Sequence of chain 1.A:
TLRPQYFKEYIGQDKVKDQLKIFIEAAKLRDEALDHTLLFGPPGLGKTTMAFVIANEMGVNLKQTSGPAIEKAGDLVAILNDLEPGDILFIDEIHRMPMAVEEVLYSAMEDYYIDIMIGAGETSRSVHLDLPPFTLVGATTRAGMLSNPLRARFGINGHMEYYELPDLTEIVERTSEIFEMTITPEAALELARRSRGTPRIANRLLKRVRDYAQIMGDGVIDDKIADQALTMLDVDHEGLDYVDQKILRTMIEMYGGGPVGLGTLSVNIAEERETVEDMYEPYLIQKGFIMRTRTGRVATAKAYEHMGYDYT

Sequence of chain 1.F:
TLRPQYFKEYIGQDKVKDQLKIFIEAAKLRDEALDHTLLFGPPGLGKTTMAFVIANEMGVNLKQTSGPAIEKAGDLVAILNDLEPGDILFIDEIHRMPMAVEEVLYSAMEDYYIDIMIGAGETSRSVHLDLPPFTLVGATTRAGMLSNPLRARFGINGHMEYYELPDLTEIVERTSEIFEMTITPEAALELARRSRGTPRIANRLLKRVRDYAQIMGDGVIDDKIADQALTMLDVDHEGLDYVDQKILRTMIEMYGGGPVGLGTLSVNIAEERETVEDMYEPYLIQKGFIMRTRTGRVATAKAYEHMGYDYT

A small-molecule ligand and the protein it binds are described below.
Small molecule (SMILES): Nc1ncnc2c1ncn2[C@@H]1O[C@H](COP(=O)(O)OP(=O)(O)OP(O)(O)=S)[C@@H](O)[C@H]1O

Binding-site contacts:
Ligand atom O3A contacts residue GLY46 of chain 1.A at 3.7 Å.
Ligand atom O1A contacts residue LYS47 of chain 1.A at 3.6 Å.
Ligand atom O2B contacts residue MG1 of chain 1.K at 2.0 Å.
Ligand atom O1A contacts residue ARG3 of chain 1.A at 3.8 Å.
Ligand atom S1G contacts residue LYS47 of chain 1.A at 2.8 Å (salt-bridge).
Ligand atom O2' contacts residue LEU2 of chain 1.A at 3.3 Å (h-bond).
Ligand atom O2A contacts residue GLU110 of chain 1.F at 3.6 Å.
Ligand atom O1B contacts residue THR48 of chain 1.A at 3.7 Å.
Ligand atom PB contacts residue MG1 of chain 1.K at 3.3 Å.
Ligand atom O1B contacts residue LYS47 of chain 1.A at 2.9 Å (salt-bridge).
Ligand atom S1G contacts residue PRO43 of chain 1.A at 3.9 Å.
Ligand atom O1A contacts residue GLY46 of chain 1.A at 3.3 Å.
Ligand atom N1 contacts residue PRO4 of chain 1.A at 3.8 Å.
Ligand atom PB contacts residue GLY44 of chain 1.A at 3.8 Å.
Ligand atom O2A contacts residue ARG200 of chain 1.A at 3.6 Å.
Ligand atom N6 contacts residue TYR163 of chain 1.A at 3.5 Å (h-bond).
Ligand atom O3B contacts residue GLY44 of chain 1.A at 3.0 Å (h-bond).
Ligand atom O3A contacts residue GLY44 of chain 1.A at 3.4 Å.
Ligand atom N6 contacts residue TYR10 of chain 1.A at 3.7 Å.
Ligand atom S1G contacts residue THR141 of chain 1.A at 3.5 Å (h-bond).
Ligand atom O2G contacts residue MG1 of chain 1.K at 1.8 Å.
Ligand atom O2A contacts residue ARG3 of chain 1.A at 3.4 Å (salt-bridge).
Ligand atom C2' contacts residue THR49 of chain 1.A at 3.7 Å.
Ligand atom PG contacts residue MG1 of chain 1.K at 3.2 Å.
Ligand atom N7 contacts residue LEU45 of chain 1.A at 3.7 Å.
Ligand atom O3B contacts residue ARG200 of chain 1.A at 3.6 Å.
Ligand atom O3G contacts residue ARG153 of chain 1.F at 3.4 Å (salt-bridge).
Ligand atom C5' contacts residue ARG200 of chain 1.A at 3.8 Å.
Ligand atom N6 contacts residue ILE11 of chain 1.A at 2.9 Å (h-bond).
Ligand atom O2G contacts residue THR48 of chain 1.A at 3.5 Å (h-bond).
Ligand atom O1A contacts residue THR49 of chain 1.A at 2.9 Å (h-bond).
Ligand atom O2' contacts residue ARG3 of chain 1.A at 3.8 Å.
Ligand atom O1B contacts residue GLY46 of chain 1.A at 3.4 Å (h-bond).
Ligand atom O3B contacts residue MG1 of chain 1.K at 3.6 Å.
Ligand atom O1A contacts residue THR48 of chain 1.A at 3.5 Å (h-bond).
Ligand atom O2B contacts residue THR48 of chain 1.A at 2.9 Å (h-bond).
Ligand atom N7 contacts residue TYR163 of chain 1.A at 3.6 Å (h-bond).
Ligand atom C2 contacts residue PRO4 of chain 1.A at 3.8 Å (hydrophobic).
Ligand atom O3A contacts residue ARG200 of chain 1.A at 3.7 Å.
Ligand atom O2A contacts residue MG1 of chain 1.K at 3.8 Å.